A protein and the small-molecule ligand that binds it are described below.
Small molecule (SMILES): OC[C@H]1O[C@@H](O)[C@@H](O)[C@@H](O)[C@@H]1O

Sequence of chain 1.A:
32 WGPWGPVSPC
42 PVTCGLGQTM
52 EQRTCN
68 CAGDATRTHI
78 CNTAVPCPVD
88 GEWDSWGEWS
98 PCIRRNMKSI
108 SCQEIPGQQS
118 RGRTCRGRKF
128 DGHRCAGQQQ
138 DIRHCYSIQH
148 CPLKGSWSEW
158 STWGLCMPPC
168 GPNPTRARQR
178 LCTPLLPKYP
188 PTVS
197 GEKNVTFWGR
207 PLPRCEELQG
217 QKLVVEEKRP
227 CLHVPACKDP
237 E

Binding-site contacts:
Ligand atom C1 contacts residue TRP35 of chain 1.A at 1.5 Å (hydrophobic).
Ligand atom O2 contacts residue GLY33 of chain 1.A at 4.2 Å.
Ligand atom O6 contacts residue ARG74 of chain 1.A at 4.2 Å.
Ligand atom C5 contacts residue TRP35 of chain 1.A at 3.9 Å (hydrophobic).
Ligand atom C6 contacts residue TRP35 of chain 1.A at 4.1 Å (hydrophobic).
Ligand atom O5 contacts residue ARG74 of chain 1.A at 3.6 Å (salt-bridge).
Ligand atom O5 contacts residue TRP35 of chain 1.A at 2.9 Å.
Ligand atom C2 contacts residue TRP35 of chain 1.A at 2.3 Å (hydrophobic).
Ligand atom O2 contacts residue ARG54 of chain 1.A at 4.4 Å.
Ligand atom O2 contacts residue PRO34 of chain 1.A at 4.1 Å.
Ligand atom O3 contacts residue TRP35 of chain 1.A at 3.6 Å.
Ligand atom C3 contacts residue TRP35 of chain 1.A at 3.5 Å (hydrophobic).
Ligand atom C1 contacts residue ARG74 of chain 1.A at 3.8 Å.
Ligand atom O2 contacts residue TRP35 of chain 1.A at 2.3 Å.
Ligand atom C4 contacts residue TRP35 of chain 1.A at 4.2 Å (hydrophobic).